Sequence of chain 2.A:
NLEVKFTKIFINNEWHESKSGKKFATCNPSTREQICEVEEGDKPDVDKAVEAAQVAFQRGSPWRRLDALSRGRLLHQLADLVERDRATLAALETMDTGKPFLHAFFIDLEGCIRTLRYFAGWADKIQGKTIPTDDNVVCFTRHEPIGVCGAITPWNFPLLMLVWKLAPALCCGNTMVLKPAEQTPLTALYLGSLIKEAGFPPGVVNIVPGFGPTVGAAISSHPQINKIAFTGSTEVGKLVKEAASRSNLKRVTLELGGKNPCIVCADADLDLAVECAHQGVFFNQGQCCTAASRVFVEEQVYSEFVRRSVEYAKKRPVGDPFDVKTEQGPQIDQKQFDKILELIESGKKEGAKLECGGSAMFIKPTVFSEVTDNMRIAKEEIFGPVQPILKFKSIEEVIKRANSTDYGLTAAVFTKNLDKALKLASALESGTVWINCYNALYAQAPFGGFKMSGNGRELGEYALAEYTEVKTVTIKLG

The small molecule below binds the protein below.
Small molecule (SMILES): Clc1ccc(-c2cccn3cc(-c4ccccc4)nc23)cc1

Binding-site contacts:
Ligand atom C08 contacts residue ILE132 of chain 2.A at 3.7 Å (hydrophobic).
Ligand atom C18 contacts residue LEU471 of chain 2.A at 3.6 Å (hydrophobic).
Ligand atom C03 contacts residue LEU471 of chain 2.A at 4.0 Å (hydrophobic).
Ligand atom C10 contacts residue LEU471 of chain 2.A at 3.8 Å (hydrophobic).
Ligand atom C19 contacts residue PHE182 of chain 2.A at 4.0 Å (hydrophobic).
Ligand atom C13 contacts residue TYR472 of chain 2.A at 4.0 Å (hydrophobic).
Ligand atom C11 contacts residue GLY136 of chain 2.A at 3.9 Å.
Ligand atom C21 contacts residue LEU185 of chain 2.A at 3.7 Å (hydrophobic).
Ligand atom C07 contacts residue ILE132 of chain 2.A at 3.5 Å (hydrophobic).
Ligand atom CL1 contacts residue CYS314 of chain 2.A at 3.3 Å.
Ligand atom C20 contacts residue LEU471 of chain 2.A at 3.8 Å (hydrophobic).
Ligand atom C14 contacts residue ARG139 of chain 2.A at 4.0 Å.
Ligand atom C05 contacts residue ILE132 of chain 2.A at 3.6 Å (hydrophobic).
Ligand atom C21 contacts residue LEU471 of chain 2.A at 3.6 Å (hydrophobic).
Ligand atom C18 contacts residue ASN469 of chain 2.A at 3.7 Å.
Ligand atom CL1 contacts residue PHE182 of chain 2.A at 3.8 Å.
Ligand atom C02 contacts residue LEU471 of chain 2.A at 3.9 Å (hydrophobic).
Ligand atom C16 contacts residue LEU471 of chain 2.A at 3.5 Å (hydrophobic).
Ligand atom C13 contacts residue ALA473 of chain 2.A at 3.2 Å (hydrophobic).
Ligand atom C12 contacts residue THR140 of chain 2.A at 3.2 Å.
Ligand atom C14 contacts residue TYR472 of chain 2.A at 4.0 Å (hydrophobic).
Ligand atom C14 contacts residue ALA473 of chain 2.A at 3.3 Å (hydrophobic).
Ligand atom C13 contacts residue GLY136 of chain 2.A at 3.9 Å.
Ligand atom CL1 contacts residue THR315 of chain 2.A at 3.9 Å.
Ligand atom C11 contacts residue TRP189 of chain 2.A at 3.9 Å (hydrophobic).
Ligand atom N01 contacts residue LEU471 of chain 2.A at 3.8 Å.
Ligand atom C17 contacts residue ASN469 of chain 2.A at 3.9 Å.
Ligand atom C19 contacts residue CYS313 of chain 2.A at 3.9 Å (hydrophobic).
Ligand atom C18 contacts residue CYS313 of chain 2.A at 3.9 Å (hydrophobic).
Ligand atom C10 contacts residue GLY136 of chain 2.A at 3.9 Å.
Ligand atom C17 contacts residue LEU471 of chain 2.A at 3.4 Å (hydrophobic).
Ligand atom C12 contacts residue TRP189 of chain 2.A at 3.5 Å (hydrophobic).
Ligand atom C13 contacts residue THR140 of chain 2.A at 3.2 Å.
Ligand atom CL1 contacts residue CYS313 of chain 2.A at 3.2 Å.
Ligand atom C15 contacts residue LEU471 of chain 2.A at 3.5 Å (hydrophobic).
Ligand atom C12 contacts residue GLY136 of chain 2.A at 4.0 Å.
Ligand atom C20 contacts residue LEU185 of chain 2.A at 3.9 Å (hydrophobic).
Ligand atom C06 contacts residue ILE132 of chain 2.A at 3.4 Å (hydrophobic).
Ligand atom C18 contacts residue THR315 of chain 2.A at 3.9 Å.
Ligand atom C19 contacts residue LEU471 of chain 2.A at 3.9 Å (hydrophobic).